Sequence of chain 2.A:
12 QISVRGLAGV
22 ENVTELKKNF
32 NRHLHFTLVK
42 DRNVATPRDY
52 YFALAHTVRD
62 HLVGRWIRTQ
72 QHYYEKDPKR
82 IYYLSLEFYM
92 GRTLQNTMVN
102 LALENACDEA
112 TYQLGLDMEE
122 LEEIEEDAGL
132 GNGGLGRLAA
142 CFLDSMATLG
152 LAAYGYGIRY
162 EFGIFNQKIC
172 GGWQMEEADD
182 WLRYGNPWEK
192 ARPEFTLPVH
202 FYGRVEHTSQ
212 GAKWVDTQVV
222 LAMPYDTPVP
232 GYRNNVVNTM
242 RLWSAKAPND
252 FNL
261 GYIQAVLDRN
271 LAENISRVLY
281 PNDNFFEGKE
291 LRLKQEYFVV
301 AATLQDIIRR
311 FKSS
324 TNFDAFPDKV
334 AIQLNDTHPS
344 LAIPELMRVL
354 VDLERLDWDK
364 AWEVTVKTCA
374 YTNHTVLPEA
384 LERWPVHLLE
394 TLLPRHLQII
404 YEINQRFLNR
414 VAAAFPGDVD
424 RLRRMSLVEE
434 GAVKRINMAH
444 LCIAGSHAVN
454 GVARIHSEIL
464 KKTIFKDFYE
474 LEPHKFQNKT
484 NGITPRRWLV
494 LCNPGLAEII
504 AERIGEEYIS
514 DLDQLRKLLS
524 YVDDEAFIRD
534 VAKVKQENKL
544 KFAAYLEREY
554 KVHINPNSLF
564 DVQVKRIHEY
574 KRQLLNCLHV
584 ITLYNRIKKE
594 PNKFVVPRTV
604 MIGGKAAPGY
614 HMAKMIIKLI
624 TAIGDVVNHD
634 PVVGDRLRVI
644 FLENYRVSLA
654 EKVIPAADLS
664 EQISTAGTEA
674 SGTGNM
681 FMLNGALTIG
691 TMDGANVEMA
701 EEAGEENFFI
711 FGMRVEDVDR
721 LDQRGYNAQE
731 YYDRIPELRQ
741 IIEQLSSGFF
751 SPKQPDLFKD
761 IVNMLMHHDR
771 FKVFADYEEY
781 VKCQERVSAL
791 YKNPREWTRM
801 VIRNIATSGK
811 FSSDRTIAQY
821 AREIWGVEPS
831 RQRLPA

The small molecule below binds the protein below.
Small molecule (SMILES): O=c1[nH]c(=O)n([C@@H]2O[C@H](CO)[C@@H](O)[C@H](O)[C@H]2O)cc1Cl

Binding-site contacts:
Ligand atom O3 contacts residue SER674 of chain 2.A at 2.9 Å (h-bond).
Ligand atom O5 contacts residue HIS377 of chain 2.A at 3.6 Å (h-bond).
Ligand atom C5A contacts residue ASN284 of chain 2.A at 3.5 Å.
Ligand atom C2 contacts residue GLU672 of chain 2.A at 3.7 Å.
Ligand atom C6A contacts residue HIS377 of chain 2.A at 3.3 Å.
Ligand atom C3 contacts residue GLU672 of chain 2.A at 3.2 Å.
Ligand atom CL1 contacts residue THR378 of chain 2.A at 3.6 Å.
Ligand atom C6A contacts residue ASN284 of chain 2.A at 3.7 Å.
Ligand atom C4A contacts residue ASN284 of chain 2.A at 3.5 Å.
Ligand atom N3 contacts residue ASP283 of chain 2.A at 2.8 Å (salt-bridge).
Ligand atom O6 contacts residue ASN484 of chain 2.A at 2.9 Å (h-bond).
Ligand atom O3 contacts residue ALA673 of chain 2.A at 3.1 Å (h-bond).
Ligand atom O2A contacts residue LEU136 of chain 2.A at 2.9 Å (h-bond).
Ligand atom C2A contacts residue LEU136 of chain 2.A at 3.5 Å (hydrophobic).
Ligand atom O3 contacts residue GLY675 of chain 2.A at 3.0 Å (h-bond).
Ligand atom O6 contacts residue VAL455 of chain 2.A at 3.7 Å.
Ligand atom C4 contacts residue GLY675 of chain 2.A at 3.8 Å.
Ligand atom O2 contacts residue ASN284 of chain 2.A at 3.3 Å (h-bond).
Ligand atom O2 contacts residue GLU672 of chain 2.A at 3.1 Å (salt-bridge).
Ligand atom C5 contacts residue LEU136 of chain 2.A at 3.7 Å (hydrophobic).
Ligand atom O4 contacts residue GLY675 of chain 2.A at 2.8 Å (h-bond).
Ligand atom O3 contacts residue GLU672 of chain 2.A at 2.8 Å (salt-bridge).
Ligand atom C5 contacts residue GLY135 of chain 2.A at 3.7 Å.
Ligand atom C4A contacts residue ASP283 of chain 2.A at 3.7 Å.
Ligand atom C2A contacts residue ASN284 of chain 2.A at 3.7 Å.
Ligand atom O4 contacts residue ASN484 of chain 2.A at 3.5 Å (h-bond).
Ligand atom C2A contacts residue ASP283 of chain 2.A at 3.6 Å.
Ligand atom O2A contacts residue ASP283 of chain 2.A at 3.5 Å (salt-bridge).
Ligand atom O4 contacts residue SER674 of chain 2.A at 3.4 Å.
Ligand atom C6 contacts residue ASN484 of chain 2.A at 3.4 Å.
Ligand atom C3 contacts residue GLY675 of chain 2.A at 3.7 Å.
Ligand atom C6 contacts residue HIS377 of chain 2.A at 3.5 Å.
Ligand atom C2 contacts residue HIS377 of chain 2.A at 3.6 Å.
Ligand atom O6 contacts residue HIS377 of chain 2.A at 2.6 Å (h-bond).
Ligand atom O5 contacts residue LEU136 of chain 2.A at 3.6 Å (h-bond).
Ligand atom O2 contacts residue TYR573 of chain 2.A at 3.1 Å (h-bond).
Ligand atom O2A contacts residue GLY135 of chain 2.A at 3.2 Å (h-bond).
Ligand atom N3 contacts residue ASN284 of chain 2.A at 3.7 Å.
Ligand atom O4A contacts residue ASP283 of chain 2.A at 3.6 Å.
Ligand atom O4A contacts residue ASN284 of chain 2.A at 2.9 Å (h-bond).